Sequence of chain 44.A:
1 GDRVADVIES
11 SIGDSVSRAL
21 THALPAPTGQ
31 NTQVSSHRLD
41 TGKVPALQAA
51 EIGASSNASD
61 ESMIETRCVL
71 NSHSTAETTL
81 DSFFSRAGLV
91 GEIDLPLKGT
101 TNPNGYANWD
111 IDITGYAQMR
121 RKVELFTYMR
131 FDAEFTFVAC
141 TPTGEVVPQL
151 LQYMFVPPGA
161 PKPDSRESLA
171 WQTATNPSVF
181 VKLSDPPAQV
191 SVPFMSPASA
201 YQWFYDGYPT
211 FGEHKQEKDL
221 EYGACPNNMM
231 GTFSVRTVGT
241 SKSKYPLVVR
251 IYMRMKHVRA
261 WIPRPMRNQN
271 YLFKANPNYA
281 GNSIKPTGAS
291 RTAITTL

This small molecule binds to this protein.
Small molecule (SMILES): C[C@H](CCOc1ccc(I)cc1)CCN1CCN(c2ccncc2)C1=O

Binding-site contacts:
Ligand atom CAW contacts residue ASN228 of chain 44.A at 3.7 Å.
Ligand atom CAT contacts residue TRP203 of chain 44.A at 3.4 Å (hydrophobic).
Ligand atom CAW contacts residue TRP203 of chain 44.A at 3.4 Å (hydrophobic).
Ligand atom CAG contacts residue TRP203 of chain 44.A at 3.9 Å (hydrophobic).
Ligand atom CAD contacts residue ASN228 of chain 44.A at 3.5 Å.
Ligand atom NAZ contacts residue ASN228 of chain 44.A at 3.9 Å.
Ligand atom CAF contacts residue GLN202 of chain 44.A at 3.6 Å.
Ligand atom CAQ contacts residue TRP203 of chain 44.A at 3.4 Å (hydrophobic).
Ligand atom CAL contacts residue PHE135 of chain 44.A at 3.7 Å (hydrophobic).
Ligand atom CAI contacts residue PHE155 of chain 44.A at 3.5 Å (hydrophobic).
Ligand atom CAG contacts residue ASP112 of chain 44.A at 3.5 Å.
Ligand atom CAV contacts residue ILE111 of chain 44.A at 3.9 Å (hydrophobic).
Ligand atom CAI contacts residue ILE24 of chain 44.C at 3.7 Å (hydrophobic).
Ligand atom CAQ contacts residue TYR201 of chain 44.A at 3.7 Å (hydrophobic).
Ligand atom OAS contacts residue VAL192 of chain 44.A at 3.9 Å.
Ligand atom CAM contacts residue MET195 of chain 44.A at 4.0 Å (hydrophobic).
Ligand atom CAM contacts residue ILE111 of chain 44.A at 3.6 Å (hydrophobic).
Ligand atom CAA contacts residue PHE135 of chain 44.A at 3.8 Å (hydrophobic).
Ligand atom CAK contacts residue MET195 of chain 44.A at 3.8 Å (hydrophobic).
Ligand atom CAD contacts residue GLN202 of chain 44.A at 3.6 Å.
Ligand atom CAF contacts residue TRP203 of chain 44.A at 3.6 Å (hydrophobic).
Ligand atom CAK contacts residue PHE155 of chain 44.A at 3.5 Å (hydrophobic).
Ligand atom CAH contacts residue VAL192 of chain 44.A at 3.9 Å (hydrophobic).
Ligand atom CAL contacts residue ILE111 of chain 44.A at 3.5 Å (hydrophobic).
Ligand atom CAJ contacts residue PHE135 of chain 44.A at 3.8 Å (hydrophobic).
Ligand atom OAB contacts residue TRP203 of chain 44.A at 3.7 Å.
Ligand atom CAV contacts residue MET195 of chain 44.A at 3.9 Å (hydrophobic).
Ligand atom OAS contacts residue MET195 of chain 44.A at 3.1 Å.
Ligand atom CAP contacts residue TYR201 of chain 44.A at 3.5 Å (hydrophobic).
Ligand atom NAZ contacts residue TRP203 of chain 44.A at 3.2 Å.
Ligand atom CAE contacts residue ASP112 of chain 44.A at 3.6 Å.
Ligand atom CAV contacts residue VAL192 of chain 44.A at 3.9 Å (hydrophobic).
Ligand atom CAF contacts residue ASN228 of chain 44.A at 3.2 Å.
Ligand atom OAB contacts residue ILE113 of chain 44.A at 3.3 Å (h-bond).
Ligand atom CAG contacts residue THR114 of chain 44.A at 3.9 Å.
Ligand atom CAX contacts residue ILE111 of chain 44.A at 3.9 Å (hydrophobic).
Ligand atom CAQ contacts residue ASN228 of chain 44.A at 3.6 Å.
Ligand atom OAB contacts residue ASP112 of chain 44.A at 3.6 Å.
Ligand atom CAE contacts residue THR114 of chain 44.A at 3.5 Å.
Ligand atom NAY contacts residue TRP203 of chain 44.A at 3.7 Å.

Sequence of chain 44.C:
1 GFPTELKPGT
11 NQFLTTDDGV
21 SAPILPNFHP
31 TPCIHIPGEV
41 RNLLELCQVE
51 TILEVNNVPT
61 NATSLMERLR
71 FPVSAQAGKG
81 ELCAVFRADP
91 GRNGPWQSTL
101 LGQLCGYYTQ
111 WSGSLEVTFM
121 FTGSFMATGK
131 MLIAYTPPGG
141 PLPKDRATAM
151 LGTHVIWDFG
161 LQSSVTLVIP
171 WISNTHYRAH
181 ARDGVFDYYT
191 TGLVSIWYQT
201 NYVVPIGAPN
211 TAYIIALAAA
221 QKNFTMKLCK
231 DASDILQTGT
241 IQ